Sequence of chain 39.C:
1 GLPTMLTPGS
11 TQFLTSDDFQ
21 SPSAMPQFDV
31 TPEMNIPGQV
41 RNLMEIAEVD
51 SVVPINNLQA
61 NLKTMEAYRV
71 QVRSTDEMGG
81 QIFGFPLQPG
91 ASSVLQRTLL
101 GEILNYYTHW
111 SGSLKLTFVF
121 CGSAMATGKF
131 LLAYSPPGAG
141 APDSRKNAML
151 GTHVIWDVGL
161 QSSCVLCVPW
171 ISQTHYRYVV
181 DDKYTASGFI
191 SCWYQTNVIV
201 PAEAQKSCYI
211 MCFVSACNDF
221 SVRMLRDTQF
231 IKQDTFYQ

Sequence of chain 38.A:
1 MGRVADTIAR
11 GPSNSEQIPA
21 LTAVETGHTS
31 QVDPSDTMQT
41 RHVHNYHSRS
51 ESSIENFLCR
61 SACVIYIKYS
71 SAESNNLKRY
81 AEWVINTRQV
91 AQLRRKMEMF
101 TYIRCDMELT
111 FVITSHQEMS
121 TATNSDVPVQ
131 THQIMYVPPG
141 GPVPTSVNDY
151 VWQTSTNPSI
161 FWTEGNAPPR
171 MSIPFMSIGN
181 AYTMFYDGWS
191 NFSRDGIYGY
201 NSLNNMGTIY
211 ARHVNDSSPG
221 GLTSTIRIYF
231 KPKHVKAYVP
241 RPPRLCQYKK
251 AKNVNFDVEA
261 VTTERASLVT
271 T

A protein and the small-molecule ligand that binds it are described below.
Small molecule (SMILES): CCCOc1ccc2cc(S(=O)(=O)Nc3ccc(C(=O)O)cc3)ccc2c1

Sequence of chain 39.A:
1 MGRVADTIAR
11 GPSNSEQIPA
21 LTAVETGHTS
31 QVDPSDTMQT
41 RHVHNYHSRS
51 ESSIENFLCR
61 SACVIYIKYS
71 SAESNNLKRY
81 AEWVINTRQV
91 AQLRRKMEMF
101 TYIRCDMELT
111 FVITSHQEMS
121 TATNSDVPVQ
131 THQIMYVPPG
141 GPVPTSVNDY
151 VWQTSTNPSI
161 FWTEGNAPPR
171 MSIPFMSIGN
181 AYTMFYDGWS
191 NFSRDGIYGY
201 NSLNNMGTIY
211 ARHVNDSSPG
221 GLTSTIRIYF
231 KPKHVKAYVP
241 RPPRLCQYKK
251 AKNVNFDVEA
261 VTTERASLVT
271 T

Binding-site contacts:
Ligand atom O4 contacts residue ARG212 of chain 38.A at 2.8 Å (salt-bridge).
Ligand atom S1 contacts residue GLN233 of chain 39.C at 3.7 Å.
Ligand atom C9 contacts residue ASP234 of chain 39.C at 3.6 Å.
Ligand atom C5 contacts residue GLN153 of chain 38.A at 3.2 Å.
Ligand atom C3 contacts residue ASN148 of chain 38.A at 3.5 Å.
Ligand atom C20 contacts residue ARG212 of chain 38.A at 3.4 Å.
Ligand atom O5 contacts residue ARG227 of chain 39.A at 3.5 Å (salt-bridge).
Ligand atom C10 contacts residue ASP234 of chain 39.C at 3.8 Å.
Ligand atom C4 contacts residue ASP149 of chain 38.A at 3.5 Å.
Ligand atom C2 contacts residue TYR66 of chain 39.A at 3.8 Å (hydrophobic).
Ligand atom C6 contacts residue GLN153 of chain 38.A at 3.2 Å.
Ligand atom C20 contacts residue ARG227 of chain 39.A at 3.6 Å.
Ligand atom O2 contacts residue THR235 of chain 39.C at 3.0 Å.
Ligand atom C16 contacts residue PHE236 of chain 39.C at 3.7 Å (hydrophobic).
Ligand atom O5 contacts residue ARG212 of chain 38.A at 3.3 Å (salt-bridge).
Ligand atom C1 contacts residue GLN153 of chain 38.A at 3.4 Å.
Ligand atom C9 contacts residue ASN148 of chain 38.A at 3.7 Å.
Ligand atom N1 contacts residue GLN233 of chain 39.C at 3.3 Å (h-bond).
Ligand atom C16 contacts residue THR235 of chain 39.C at 3.8 Å.
Ligand atom C8 contacts residue ASP234 of chain 39.C at 3.3 Å.
Ligand atom N1 contacts residue PHE236 of chain 39.C at 3.6 Å.
Ligand atom C10 contacts residue ASN148 of chain 38.A at 3.7 Å.
Ligand atom C15 contacts residue TYR66 of chain 39.A at 3.4 Å (hydrophobic).
Ligand atom C3 contacts residue ASP149 of chain 38.A at 3.5 Å.
Ligand atom C8 contacts residue ASN148 of chain 38.A at 3.3 Å.
Ligand atom O5 contacts residue TRP152 of chain 38.A at 3.5 Å (h-bond).
Ligand atom O2 contacts residue PHE236 of chain 39.C at 3.4 Å (h-bond).
Ligand atom O2 contacts residue GLN233 of chain 39.C at 3.0 Å.
Ligand atom O1 contacts residue ASP149 of chain 38.A at 3.6 Å.
Ligand atom C13 contacts residue TYR66 of chain 39.A at 3.4 Å (hydrophobic).
Ligand atom C14 contacts residue TYR66 of chain 39.A at 3.4 Å (hydrophobic).
Ligand atom N1 contacts residue GLN153 of chain 38.A at 2.7 Å (h-bond).
Ligand atom O2 contacts residue ASP234 of chain 39.C at 3.7 Å.
Ligand atom O5 contacts residue TYR229 of chain 39.A at 3.8 Å.
Ligand atom O1 contacts residue TYR150 of chain 38.A at 3.0 Å (h-bond).
Ligand atom O1 contacts residue GLN233 of chain 39.C at 3.5 Å (h-bond).
Ligand atom C4 contacts residue ASN148 of chain 38.A at 3.3 Å.
Ligand atom C7 contacts residue THR235 of chain 39.C at 3.8 Å.
Ligand atom C6 contacts residue PHE236 of chain 39.C at 3.5 Å (hydrophobic).
Ligand atom O4 contacts residue ARG227 of chain 39.A at 3.3 Å (salt-bridge).